The small molecule below binds the protein below.
Small molecule (SMILES): CC(=O)N[C@H]1[C@H](O[C@H]2[C@H](O)[C@@H](NC(C)=O)CO[C@@H]2CO[C@@H]2O[C@@H](C)[C@@H](O)[C@@H](O)[C@@H]2O)O[C@H](CO)[C@@H](O[C@@H]2O[C@H](CO[C@H]3O[C@H](CO)[C@@H](O)[C@H](O)[C@@H]3O[C@@H]3O[C@H](CO)[C@@H](O)[C@H](O)[C@H]3NC(C)=O)[C@@H](O)[C@H](O)[C@@H]2O)[C@@H]1O

Sequence of chain 1.E:
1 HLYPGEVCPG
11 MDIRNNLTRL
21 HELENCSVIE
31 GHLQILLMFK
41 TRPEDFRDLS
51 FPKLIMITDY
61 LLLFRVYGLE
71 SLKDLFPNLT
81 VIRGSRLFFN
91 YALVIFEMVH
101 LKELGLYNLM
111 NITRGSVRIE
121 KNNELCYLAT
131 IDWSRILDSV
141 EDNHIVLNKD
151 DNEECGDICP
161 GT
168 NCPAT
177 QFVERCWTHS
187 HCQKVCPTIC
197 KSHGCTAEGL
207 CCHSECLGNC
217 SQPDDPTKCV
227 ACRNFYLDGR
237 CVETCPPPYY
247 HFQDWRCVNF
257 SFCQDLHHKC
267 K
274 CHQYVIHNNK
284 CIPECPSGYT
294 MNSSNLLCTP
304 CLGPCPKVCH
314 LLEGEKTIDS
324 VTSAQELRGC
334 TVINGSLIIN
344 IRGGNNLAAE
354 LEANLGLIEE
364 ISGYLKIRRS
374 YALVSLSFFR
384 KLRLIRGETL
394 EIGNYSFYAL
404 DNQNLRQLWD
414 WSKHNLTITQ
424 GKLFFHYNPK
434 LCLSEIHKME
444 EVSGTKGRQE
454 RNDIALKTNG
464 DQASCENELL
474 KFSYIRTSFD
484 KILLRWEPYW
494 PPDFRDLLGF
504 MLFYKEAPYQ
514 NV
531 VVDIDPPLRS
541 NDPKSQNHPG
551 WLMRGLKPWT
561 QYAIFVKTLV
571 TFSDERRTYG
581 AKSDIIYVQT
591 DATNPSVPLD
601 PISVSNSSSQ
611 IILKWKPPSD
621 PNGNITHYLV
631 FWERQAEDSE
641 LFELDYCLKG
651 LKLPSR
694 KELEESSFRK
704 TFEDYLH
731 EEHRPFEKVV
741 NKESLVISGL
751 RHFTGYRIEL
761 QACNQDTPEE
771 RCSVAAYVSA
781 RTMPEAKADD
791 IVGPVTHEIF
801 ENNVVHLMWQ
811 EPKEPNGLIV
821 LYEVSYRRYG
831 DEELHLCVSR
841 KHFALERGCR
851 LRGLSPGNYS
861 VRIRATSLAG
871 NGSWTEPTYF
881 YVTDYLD

Binding-site contacts:
Ligand atom C2 contacts residue ASN397 of chain 1.E at 2.4 Å.
Ligand atom C8 contacts residue GLY396 of chain 1.E at 4.3 Å.
Ligand atom C4 contacts residue ASN397 of chain 1.E at 4.2 Å.
Ligand atom O7 contacts residue GLU453 of chain 1.E at 4.2 Å.
Ligand atom C3 contacts residue ASN397 of chain 1.E at 3.7 Å.
Ligand atom C1 contacts residue ASN397 of chain 1.E at 1.4 Å.
Ligand atom C7 contacts residue ASN397 of chain 1.E at 3.4 Å.
Ligand atom N2 contacts residue ASN397 of chain 1.E at 3.0 Å (h-bond).
Ligand atom C5 contacts residue ASN397 of chain 1.E at 3.6 Å.
Ligand atom O5 contacts residue ASN397 of chain 1.E at 2.3 Å (h-bond).
Ligand atom O7 contacts residue ASN397 of chain 1.E at 3.4 Å (h-bond).